A protein and the small-molecule ligand that binds it are described below.
Small molecule (SMILES): CC(=O)N[C@H]1[C@H](O[C@H]2[C@H](O)[C@@H](NC(C)=O)CO[C@@H]2CO)O[C@H](CO)[C@@H](O)[C@@H]1O

Sequence of chain 1.E:
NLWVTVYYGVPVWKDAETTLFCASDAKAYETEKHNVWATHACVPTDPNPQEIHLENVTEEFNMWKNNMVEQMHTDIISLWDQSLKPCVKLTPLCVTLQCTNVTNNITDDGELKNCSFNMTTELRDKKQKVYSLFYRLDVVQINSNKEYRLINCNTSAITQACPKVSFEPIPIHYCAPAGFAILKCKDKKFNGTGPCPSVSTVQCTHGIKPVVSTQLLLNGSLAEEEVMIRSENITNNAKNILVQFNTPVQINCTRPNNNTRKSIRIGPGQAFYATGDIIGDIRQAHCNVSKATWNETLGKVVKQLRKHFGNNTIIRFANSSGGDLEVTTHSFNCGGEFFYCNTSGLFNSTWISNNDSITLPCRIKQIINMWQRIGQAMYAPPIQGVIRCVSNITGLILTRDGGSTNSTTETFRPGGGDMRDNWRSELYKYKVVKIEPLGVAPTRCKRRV

Binding-site contacts:
Ligand atom C7 contacts residue ASN58 of chain 1.E at 3.6 Å.
Ligand atom C4 contacts residue ASN58 of chain 1.E at 4.2 Å.
Ligand atom N2 contacts residue ASN58 of chain 1.E at 3.0 Å (h-bond).
Ligand atom O7 contacts residue GLY16 of chain 1.C at 2.9 Å (h-bond).
Ligand atom C2 contacts residue GLU57 of chain 1.E at 4.2 Å.
Ligand atom C3 contacts residue ASN58 of chain 1.E at 3.8 Å.
Ligand atom C8 contacts residue GLU57 of chain 1.E at 3.7 Å.
Ligand atom N2 contacts residue GLY16 of chain 1.C at 4.2 Å.
Ligand atom C7 contacts residue GLU57 of chain 1.E at 4.0 Å.
Ligand atom C2 contacts residue ASN58 of chain 1.E at 2.5 Å.
Ligand atom N2 contacts residue GLU57 of chain 1.E at 3.4 Å.
Ligand atom O7 contacts residue ASN58 of chain 1.E at 3.8 Å.
Ligand atom C2 contacts residue GLY16 of chain 1.C at 3.8 Å.
Ligand atom C7 contacts residue GLY16 of chain 1.C at 3.8 Å.
Ligand atom O6 contacts residue ASN58 of chain 1.E at 4.0 Å.
Ligand atom O5 contacts residue ASN58 of chain 1.E at 2.3 Å (h-bond).
Ligand atom C5 contacts residue ASN58 of chain 1.E at 3.6 Å.
Ligand atom C1 contacts residue GLY16 of chain 1.C at 3.9 Å.
Ligand atom C1 contacts residue GLU57 of chain 1.E at 3.8 Å.
Ligand atom C1 contacts residue ASN58 of chain 1.E at 1.4 Å.
Ligand atom O5 contacts residue GLY16 of chain 1.C at 4.2 Å.

Sequence of chain 1.C:
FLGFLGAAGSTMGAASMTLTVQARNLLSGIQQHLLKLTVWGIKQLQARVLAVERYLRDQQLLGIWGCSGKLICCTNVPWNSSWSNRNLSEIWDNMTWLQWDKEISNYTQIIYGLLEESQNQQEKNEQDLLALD